Sequence of chain 1.F:
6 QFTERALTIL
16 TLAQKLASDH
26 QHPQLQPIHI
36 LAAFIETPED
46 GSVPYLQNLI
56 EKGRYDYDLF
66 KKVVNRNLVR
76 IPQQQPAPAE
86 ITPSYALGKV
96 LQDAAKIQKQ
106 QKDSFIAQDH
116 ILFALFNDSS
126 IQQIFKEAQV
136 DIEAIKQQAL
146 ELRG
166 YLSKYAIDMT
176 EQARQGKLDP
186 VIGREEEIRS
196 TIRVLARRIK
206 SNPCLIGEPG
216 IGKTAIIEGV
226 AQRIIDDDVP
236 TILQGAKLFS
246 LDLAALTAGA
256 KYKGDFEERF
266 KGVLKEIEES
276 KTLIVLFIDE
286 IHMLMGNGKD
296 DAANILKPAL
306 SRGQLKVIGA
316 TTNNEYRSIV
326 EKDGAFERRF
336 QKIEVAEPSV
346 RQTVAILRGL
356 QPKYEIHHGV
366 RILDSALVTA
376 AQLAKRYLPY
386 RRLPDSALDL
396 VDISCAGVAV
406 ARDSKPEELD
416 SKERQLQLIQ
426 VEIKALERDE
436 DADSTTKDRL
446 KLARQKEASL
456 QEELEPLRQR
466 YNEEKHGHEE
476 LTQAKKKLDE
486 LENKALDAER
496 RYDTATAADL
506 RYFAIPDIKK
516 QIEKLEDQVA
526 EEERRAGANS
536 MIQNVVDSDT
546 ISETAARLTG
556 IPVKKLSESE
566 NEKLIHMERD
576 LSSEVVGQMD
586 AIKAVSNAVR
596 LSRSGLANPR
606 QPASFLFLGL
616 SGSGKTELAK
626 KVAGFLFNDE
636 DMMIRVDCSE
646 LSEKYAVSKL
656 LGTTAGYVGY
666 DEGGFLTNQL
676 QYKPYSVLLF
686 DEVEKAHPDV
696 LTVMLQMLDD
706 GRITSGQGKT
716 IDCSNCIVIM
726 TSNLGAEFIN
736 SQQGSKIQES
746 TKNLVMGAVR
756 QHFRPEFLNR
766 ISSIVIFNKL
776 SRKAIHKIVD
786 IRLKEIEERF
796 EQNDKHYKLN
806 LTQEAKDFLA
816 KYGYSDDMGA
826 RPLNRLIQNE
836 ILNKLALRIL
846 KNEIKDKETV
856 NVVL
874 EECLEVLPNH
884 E

This protein binds this small molecule.
Small molecule (SMILES): Nc1ncnc2c1ncn2[C@@H]1O[C@H](COP(=O)(O)OP(=O)(O)OP(O)(O)=S)[C@@H](O)[C@H]1O

Binding-site contacts:
Ligand atom N6 contacts residue ILE351 of chain 1.F at 3.4 Å.
Ligand atom C2 contacts residue VAL186 of chain 1.F at 3.7 Å (hydrophobic).
Ligand atom N3 contacts residue ILE351 of chain 1.F at 3.8 Å.
Ligand atom O2B contacts residue GLY215 of chain 1.F at 3.4 Å (h-bond).
Ligand atom O3A contacts residue ILE216 of chain 1.F at 3.3 Å (h-bond).
Ligand atom PB contacts residue GLY215 of chain 1.F at 3.6 Å.
Ligand atom N6 contacts residue ILE187 of chain 1.F at 2.6 Å (h-bond).
Ligand atom O2A contacts residue ALA220 of chain 1.F at 3.1 Å (h-bond).
Ligand atom N3 contacts residue LEU355 of chain 1.F at 3.8 Å.
Ligand atom O2B contacts residue GLY217 of chain 1.F at 3.1 Å (h-bond).
Ligand atom PA contacts residue GLY217 of chain 1.F at 3.7 Å.
Ligand atom O3B contacts residue GLY215 of chain 1.F at 2.9 Å (h-bond).
Ligand atom O2G contacts residue THR219 of chain 1.F at 3.0 Å (h-bond).
Ligand atom PB contacts residue GLY217 of chain 1.F at 3.8 Å.
Ligand atom PB contacts residue ILE216 of chain 1.F at 3.6 Å.
Ligand atom N1 contacts residue ILE187 of chain 1.F at 3.2 Å (h-bond).
Ligand atom S1G contacts residue ARG333 of chain 1.E at 3.7 Å.
Ligand atom O2B contacts residue ILE216 of chain 1.F at 2.8 Å (h-bond).
Ligand atom O2A contacts residue GLY217 of chain 1.F at 3.1 Å.
Ligand atom C6 contacts residue ILE351 of chain 1.F at 3.6 Å (hydrophobic).
Ligand atom O2A contacts residue THR219 of chain 1.F at 2.8 Å (h-bond).
Ligand atom O4' contacts residue ASP390 of chain 1.F at 3.5 Å (salt-bridge).
Ligand atom C2 contacts residue ILE351 of chain 1.F at 3.5 Å (hydrophobic).
Ligand atom C6 contacts residue ILE187 of chain 1.F at 3.5 Å (hydrophobic).
Ligand atom O1B contacts residue THR219 of chain 1.F at 2.9 Å (h-bond).
Ligand atom O3A contacts residue GLY215 of chain 1.F at 3.3 Å.
Ligand atom PB contacts residue LYS218 of chain 1.F at 3.6 Å.
Ligand atom O2A contacts residue LYS218 of chain 1.F at 3.1 Å (salt-bridge).
Ligand atom O3A contacts residue GLY217 of chain 1.F at 3.2 Å (h-bond).
Ligand atom O3G contacts residue ILE286 of chain 1.F at 3.8 Å.
Ligand atom C8 contacts residue GLY217 of chain 1.F at 3.7 Å.
Ligand atom O1B contacts residue LYS218 of chain 1.F at 3.6 Å.
Ligand atom C4' contacts residue ASP390 of chain 1.F at 3.6 Å.
Ligand atom N1 contacts residue ILE351 of chain 1.F at 3.6 Å.
Ligand atom O2B contacts residue LYS218 of chain 1.F at 2.9 Å (salt-bridge).
Ligand atom C6 contacts residue VAL186 of chain 1.F at 3.8 Å (hydrophobic).
Ligand atom N1 contacts residue VAL186 of chain 1.F at 3.4 Å.
Ligand atom O5' contacts residue GLY217 of chain 1.F at 3.4 Å (h-bond).
Ligand atom N6 contacts residue ARG189 of chain 1.F at 3.6 Å.
Ligand atom C5' contacts residue GLY217 of chain 1.F at 3.8 Å.

Sequence of chain 1.E:
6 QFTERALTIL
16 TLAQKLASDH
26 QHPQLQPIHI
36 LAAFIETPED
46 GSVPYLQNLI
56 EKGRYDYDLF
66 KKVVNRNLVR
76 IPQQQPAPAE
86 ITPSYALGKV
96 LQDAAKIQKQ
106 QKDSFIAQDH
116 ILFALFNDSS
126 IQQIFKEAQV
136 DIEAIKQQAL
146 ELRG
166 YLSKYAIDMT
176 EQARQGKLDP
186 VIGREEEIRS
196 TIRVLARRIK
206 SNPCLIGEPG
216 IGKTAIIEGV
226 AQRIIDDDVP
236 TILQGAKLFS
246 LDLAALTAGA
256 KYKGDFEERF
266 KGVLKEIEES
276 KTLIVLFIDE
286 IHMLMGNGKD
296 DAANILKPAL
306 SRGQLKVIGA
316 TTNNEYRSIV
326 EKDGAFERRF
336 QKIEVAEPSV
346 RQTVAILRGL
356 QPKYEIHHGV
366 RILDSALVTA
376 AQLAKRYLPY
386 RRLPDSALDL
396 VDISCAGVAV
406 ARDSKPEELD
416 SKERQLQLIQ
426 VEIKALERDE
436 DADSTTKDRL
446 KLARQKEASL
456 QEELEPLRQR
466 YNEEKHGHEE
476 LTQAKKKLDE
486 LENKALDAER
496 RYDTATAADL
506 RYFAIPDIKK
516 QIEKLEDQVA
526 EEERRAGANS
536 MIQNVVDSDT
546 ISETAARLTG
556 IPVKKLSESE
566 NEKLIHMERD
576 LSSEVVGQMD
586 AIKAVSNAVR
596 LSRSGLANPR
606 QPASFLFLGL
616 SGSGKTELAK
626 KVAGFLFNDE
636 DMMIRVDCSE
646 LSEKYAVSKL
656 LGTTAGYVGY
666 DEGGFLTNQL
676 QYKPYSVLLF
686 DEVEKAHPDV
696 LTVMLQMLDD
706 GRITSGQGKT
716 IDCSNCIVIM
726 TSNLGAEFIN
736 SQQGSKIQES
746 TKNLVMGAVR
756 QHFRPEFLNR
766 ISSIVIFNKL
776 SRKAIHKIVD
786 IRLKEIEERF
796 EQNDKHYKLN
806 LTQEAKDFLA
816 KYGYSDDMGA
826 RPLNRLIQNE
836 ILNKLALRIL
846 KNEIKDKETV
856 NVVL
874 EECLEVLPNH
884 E